A protein and the small-molecule ligand that binds it are described below.
Small molecule (SMILES): CCOC(=O)CNC(=O)[C@H](C)c1cc(C)ccn1

Binding-site contacts:
Ligand atom C06 contacts residue ARG97 of chain 1.A at 4.1 Å.
Ligand atom C02 contacts residue HIS98 of chain 1.A at 3.8 Å.
Ligand atom N07 contacts residue CYS101 of chain 1.A at 3.7 Å.
Ligand atom C14 contacts residue ARG97 of chain 1.A at 3.6 Å.
Ligand atom N18 contacts residue LEU83 of chain 1.A at 4.0 Å.
Ligand atom C16 contacts residue ARG97 of chain 1.A at 4.2 Å.
Ligand atom O09 contacts residue ARG97 of chain 1.A at 2.8 Å (salt-bridge).
Ligand atom C13 contacts residue ARG97 of chain 1.A at 3.4 Å.
Ligand atom C15 contacts residue PRO87 of chain 1.A at 3.8 Å (hydrophobic).
Ligand atom O03 contacts residue HIS98 of chain 1.A at 3.2 Å.
Ligand atom C06 contacts residue CYS101 of chain 1.A at 3.9 Å (hydrophobic).
Ligand atom C12 contacts residue ARG97 of chain 1.A at 3.9 Å.
Ligand atom C08 contacts residue CYS101 of chain 1.A at 4.3 Å (hydrophobic).
Ligand atom C15 contacts residue ARG97 of chain 1.A at 3.6 Å.
Ligand atom C06 contacts residue HIS98 of chain 1.A at 3.9 Å.
Ligand atom C08 contacts residue ARG97 of chain 1.A at 3.9 Å.
Ligand atom C01 contacts residue HIS98 of chain 1.A at 3.5 Å.
Ligand atom C17 contacts residue LEU83 of chain 1.A at 4.2 Å (hydrophobic).
Ligand atom C04 contacts residue HIS98 of chain 1.A at 4.3 Å.
Ligand atom N18 contacts residue ARG97 of chain 1.A at 4.4 Å.
Ligand atom C02 contacts residue ARG94 of chain 1.A at 3.7 Å.
Ligand atom O03 contacts residue ARG94 of chain 1.A at 3.8 Å.
Ligand atom O03 contacts residue ARG97 of chain 1.A at 4.5 Å.

Sequence of chain 1.A:
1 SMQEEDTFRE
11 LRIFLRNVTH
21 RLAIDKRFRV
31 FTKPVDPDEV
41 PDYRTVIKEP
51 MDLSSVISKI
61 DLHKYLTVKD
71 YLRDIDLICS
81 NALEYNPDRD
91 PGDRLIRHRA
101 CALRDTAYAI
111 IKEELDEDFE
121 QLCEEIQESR